Sequence of chain 1.A:
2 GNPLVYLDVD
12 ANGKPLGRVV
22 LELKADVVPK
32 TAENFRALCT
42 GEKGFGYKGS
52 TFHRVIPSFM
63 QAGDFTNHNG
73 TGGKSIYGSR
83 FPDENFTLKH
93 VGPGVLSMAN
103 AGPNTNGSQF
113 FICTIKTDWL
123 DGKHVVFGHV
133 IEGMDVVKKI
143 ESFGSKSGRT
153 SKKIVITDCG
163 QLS

Binding-site contacts:
Ligand atom C02 contacts residue CYS115 of chain 1.A at 3.3 Å (hydrophobic).
Ligand atom SE1 contacts residue MET61 of chain 1.A at 3.9 Å.
Ligand atom C04 contacts residue SER99 of chain 1.A at 3.7 Å.
Ligand atom C03 contacts residue SER99 of chain 1.A at 4.4 Å.
Ligand atom C04 contacts residue HIS92 of chain 1.A at 4.1 Å.
Ligand atom C14 contacts residue ILE57 of chain 1.A at 3.4 Å (hydrophobic).
Ligand atom O09 contacts residue PHE60 of chain 1.A at 4.0 Å.
Ligand atom C07 contacts residue PHE113 of chain 1.A at 4.3 Å (hydrophobic).
Ligand atom O09 contacts residue MET61 of chain 1.A at 3.5 Å.
Ligand atom C13 contacts residue ARG55 of chain 1.A at 3.5 Å.
Ligand atom C03 contacts residue HIS92 of chain 1.A at 4.1 Å.
Ligand atom C07 contacts residue LEU122 of chain 1.A at 3.9 Å (hydrophobic).
Ligand atom C12 contacts residue ARG55 of chain 1.A at 3.7 Å.
Ligand atom C04 contacts residue LEU122 of chain 1.A at 3.8 Å (hydrophobic).
Ligand atom C07 contacts residue MET61 of chain 1.A at 4.3 Å (hydrophobic).
Ligand atom C16 contacts residue PHE60 of chain 1.A at 3.8 Å (hydrophobic).
Ligand atom C11 contacts residue MET61 of chain 1.A at 4.2 Å (hydrophobic).
Ligand atom C03 contacts residue PHE113 of chain 1.A at 4.2 Å (hydrophobic).
Ligand atom C05 contacts residue LEU122 of chain 1.A at 4.1 Å (hydrophobic).
Ligand atom N10 contacts residue MET61 of chain 1.A at 4.0 Å.
Ligand atom C02 contacts residue MET61 of chain 1.A at 4.4 Å (hydrophobic).
Ligand atom C05 contacts residue PHE113 of chain 1.A at 3.3 Å (hydrophobic).
Ligand atom C04 contacts residue PHE113 of chain 1.A at 3.6 Å (hydrophobic).
Ligand atom C13 contacts residue ILE57 of chain 1.A at 3.3 Å (hydrophobic).
Ligand atom SE1 contacts residue THR116 of chain 1.A at 4.3 Å.
Ligand atom SE1 contacts residue CYS115 of chain 1.A at 2.3 Å.
Ligand atom SE1 contacts residue PHE60 of chain 1.A at 3.4 Å.
Ligand atom C12 contacts residue MET61 of chain 1.A at 4.0 Å (hydrophobic).
Ligand atom C15 contacts residue ILE57 of chain 1.A at 4.1 Å (hydrophobic).
Ligand atom C03 contacts residue CYS115 of chain 1.A at 3.3 Å (hydrophobic).
Ligand atom C03 contacts residue LEU122 of chain 1.A at 3.3 Å (hydrophobic).
Ligand atom C12 contacts residue ILE57 of chain 1.A at 4.0 Å (hydrophobic).
Ligand atom C04 contacts residue HIS126 of chain 1.A at 4.1 Å.
Ligand atom C08 contacts residue MET61 of chain 1.A at 3.7 Å (hydrophobic).
Ligand atom C15 contacts residue PHE60 of chain 1.A at 3.6 Å (hydrophobic).
Ligand atom C06 contacts residue LEU122 of chain 1.A at 4.1 Å (hydrophobic).
Ligand atom C06 contacts residue PHE113 of chain 1.A at 3.7 Å (hydrophobic).
Ligand atom SE1 contacts residue LEU122 of chain 1.A at 4.0 Å.
Ligand atom C05 contacts residue HIS126 of chain 1.A at 3.8 Å.
Ligand atom C02 contacts residue LEU122 of chain 1.A at 3.4 Å (hydrophobic).

The small molecule below binds the protein below.
Small molecule (SMILES): O=C(Nc1ccccc1)c1ccccc1[SeH]